Binding-site contacts:
Ligand atom O13 contacts residue THR85 of chain 1.A at 2.6 Å (h-bond).
Ligand atom C1 contacts residue ASP38 of chain 1.A at 3.4 Å.
Ligand atom C16 contacts residue PHE124 of chain 1.A at 3.9 Å (hydrophobic).
Ligand atom C2 contacts residue GLY40 of chain 1.A at 3.8 Å.
Ligand atom C18 contacts residue PHE124 of chain 1.A at 3.9 Å (hydrophobic).
Ligand atom CL1 contacts residue PRO118 of chain 1.A at 3.7 Å.
Ligand atom N3 contacts residue GLY40 of chain 1.A at 3.9 Å.
Ligand atom C4 contacts residue ASP38 of chain 1.A at 3.5 Å.
Ligand atom C23 contacts residue TYR83 of chain 1.A at 3.5 Å (hydrophobic).
Ligand atom N3 contacts residue ASP38 of chain 1.A at 2.8 Å (salt-bridge).
Ligand atom C17 contacts residue PHE124 of chain 1.A at 3.6 Å (hydrophobic).
Ligand atom N3 contacts residue ASP226 of chain 1.A at 2.6 Å (salt-bridge).
Ligand atom C4 contacts residue ASP226 of chain 1.A at 3.6 Å.
Ligand atom C4 contacts residue ALA229 of chain 1.A at 3.9 Å (hydrophobic).
Ligand atom O24 contacts residue SER84 of chain 1.A at 2.8 Å (h-bond).
Ligand atom C15 contacts residue TYR83 of chain 1.A at 3.7 Å (hydrophobic).
Ligand atom C5 contacts residue ASP38 of chain 1.A at 3.5 Å.
Ligand atom C8 contacts residue THR85 of chain 1.A at 3.8 Å.
Ligand atom C9 contacts residue THR85 of chain 1.A at 3.4 Å.
Ligand atom C29 contacts residue ARG82 of chain 1.A at 3.8 Å.
Ligand atom C4 contacts residue GLY228 of chain 1.A at 3.5 Å.
Ligand atom N25 contacts residue GLY40 of chain 1.A at 3.1 Å (h-bond).
Ligand atom C6 contacts residue ASP38 of chain 1.A at 3.8 Å.
Ligand atom O24 contacts residue TYR83 of chain 1.A at 3.2 Å.
Ligand atom N7 contacts residue GLY228 of chain 1.A at 3.9 Å.
Ligand atom C27 contacts residue TYR83 of chain 1.A at 3.8 Å (hydrophobic).
Ligand atom C26 contacts residue GLY40 of chain 1.A at 3.9 Å.
Ligand atom C29 contacts residue ILE137 of chain 1.A at 3.7 Å (hydrophobic).
Ligand atom C20 contacts residue GLN19 of chain 1.A at 3.7 Å.
Ligand atom C2 contacts residue ASP38 of chain 1.A at 3.7 Å.
Ligand atom CL1 contacts residue PHE119 of chain 1.A at 3.5 Å.
Ligand atom C2 contacts residue ASP226 of chain 1.A at 3.1 Å.
Ligand atom C19 contacts residue GLN19 of chain 1.A at 3.6 Å.
Ligand atom C1 contacts residue GLY40 of chain 1.A at 3.9 Å.
Ligand atom C14 contacts residue ASP38 of chain 1.A at 3.8 Å.
Ligand atom C6 contacts residue TYR83 of chain 1.A at 3.5 Å (hydrophobic).
Ligand atom C30 contacts residue GLY40 of chain 1.A at 3.6 Å.
Ligand atom C1 contacts residue TYR83 of chain 1.A at 3.7 Å (hydrophobic).
Ligand atom C27 contacts residue ARG82 of chain 1.A at 3.4 Å.
Ligand atom C14 contacts residue VAL127 of chain 1.A at 3.8 Å (hydrophobic).

This small molecule binds to this protein.
Small molecule (SMILES): CC(C)CCNC(=O)[C@@H]1CNC[C@H](N2CC(=O)N(c3ccccc3Cl)CC2(C)C)C1

Sequence of chain 1.A:
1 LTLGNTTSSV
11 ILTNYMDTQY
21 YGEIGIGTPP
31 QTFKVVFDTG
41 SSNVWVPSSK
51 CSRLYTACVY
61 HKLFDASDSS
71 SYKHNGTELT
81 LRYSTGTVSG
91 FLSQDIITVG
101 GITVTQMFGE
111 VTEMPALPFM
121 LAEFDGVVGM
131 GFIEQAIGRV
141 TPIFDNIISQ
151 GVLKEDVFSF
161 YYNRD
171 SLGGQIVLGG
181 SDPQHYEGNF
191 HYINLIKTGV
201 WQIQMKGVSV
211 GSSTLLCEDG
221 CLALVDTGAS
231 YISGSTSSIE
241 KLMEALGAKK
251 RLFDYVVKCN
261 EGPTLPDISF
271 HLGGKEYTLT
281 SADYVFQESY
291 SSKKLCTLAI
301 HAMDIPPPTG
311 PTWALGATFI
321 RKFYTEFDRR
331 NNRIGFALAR